The protein below binds the small molecule below.
Small molecule (SMILES): CC(=O)N[C@H]1[C@H](O[C@H]2[C@H](O)[C@@H](NC(C)=O)CO[C@@H]2CO)O[C@H](CO)[C@@H](O[C@@H]2O[C@H](CO)[C@@H](O)[C@H](O)[C@@H]2O)[C@@H]1O

Binding-site contacts:
Ligand atom O6 contacts residue ARG162 of chain 1.E at 4.0 Å.
Ligand atom O5 contacts residue ASN167 of chain 1.E at 2.3 Å (h-bond).
Ligand atom C6 contacts residue ARG162 of chain 1.E at 4.1 Å.
Ligand atom C4 contacts residue ASN167 of chain 1.E at 4.2 Å.
Ligand atom N2 contacts residue ASN167 of chain 1.E at 3.0 Å (h-bond).
Ligand atom C5 contacts residue ARG162 of chain 1.E at 4.2 Å.
Ligand atom C6 contacts residue VAL144 of chain 1.E at 4.3 Å (hydrophobic).
Ligand atom C7 contacts residue ASN167 of chain 1.E at 3.1 Å.
Ligand atom C1 contacts residue ASN167 of chain 1.E at 1.4 Å.
Ligand atom C3 contacts residue ASN167 of chain 1.E at 3.8 Å.
Ligand atom C5 contacts residue ASN167 of chain 1.E at 3.7 Å.
Ligand atom C1 contacts residue ARG162 of chain 1.E at 3.8 Å.
Ligand atom C8 contacts residue ASN167 of chain 1.E at 3.7 Å.
Ligand atom O7 contacts residue ASN167 of chain 1.E at 2.8 Å (h-bond).
Ligand atom O5 contacts residue ARG162 of chain 1.E at 3.0 Å (salt-bridge).
Ligand atom O7 contacts residue ARG278 of chain 1.A at 3.6 Å.
Ligand atom C2 contacts residue ASN167 of chain 1.E at 2.5 Å.
Ligand atom C8 contacts residue ARG278 of chain 1.A at 4.2 Å.

Sequence of chain 1.A:
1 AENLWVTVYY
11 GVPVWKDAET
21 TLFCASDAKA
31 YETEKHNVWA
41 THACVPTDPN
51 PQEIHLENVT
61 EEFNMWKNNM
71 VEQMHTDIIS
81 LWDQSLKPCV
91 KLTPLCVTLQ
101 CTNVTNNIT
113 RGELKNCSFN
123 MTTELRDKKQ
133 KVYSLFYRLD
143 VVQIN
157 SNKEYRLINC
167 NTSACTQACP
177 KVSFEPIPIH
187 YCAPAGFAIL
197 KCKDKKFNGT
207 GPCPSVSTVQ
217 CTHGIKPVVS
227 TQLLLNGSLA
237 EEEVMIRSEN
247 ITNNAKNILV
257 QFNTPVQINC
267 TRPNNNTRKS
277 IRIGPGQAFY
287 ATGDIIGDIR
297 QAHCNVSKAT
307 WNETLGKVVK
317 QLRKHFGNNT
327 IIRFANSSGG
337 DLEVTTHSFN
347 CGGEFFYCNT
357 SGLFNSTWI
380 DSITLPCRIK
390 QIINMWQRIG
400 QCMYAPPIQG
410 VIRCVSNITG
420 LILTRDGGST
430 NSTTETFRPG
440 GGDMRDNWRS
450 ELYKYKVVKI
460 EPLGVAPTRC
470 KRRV

Sequence of chain 1.E:
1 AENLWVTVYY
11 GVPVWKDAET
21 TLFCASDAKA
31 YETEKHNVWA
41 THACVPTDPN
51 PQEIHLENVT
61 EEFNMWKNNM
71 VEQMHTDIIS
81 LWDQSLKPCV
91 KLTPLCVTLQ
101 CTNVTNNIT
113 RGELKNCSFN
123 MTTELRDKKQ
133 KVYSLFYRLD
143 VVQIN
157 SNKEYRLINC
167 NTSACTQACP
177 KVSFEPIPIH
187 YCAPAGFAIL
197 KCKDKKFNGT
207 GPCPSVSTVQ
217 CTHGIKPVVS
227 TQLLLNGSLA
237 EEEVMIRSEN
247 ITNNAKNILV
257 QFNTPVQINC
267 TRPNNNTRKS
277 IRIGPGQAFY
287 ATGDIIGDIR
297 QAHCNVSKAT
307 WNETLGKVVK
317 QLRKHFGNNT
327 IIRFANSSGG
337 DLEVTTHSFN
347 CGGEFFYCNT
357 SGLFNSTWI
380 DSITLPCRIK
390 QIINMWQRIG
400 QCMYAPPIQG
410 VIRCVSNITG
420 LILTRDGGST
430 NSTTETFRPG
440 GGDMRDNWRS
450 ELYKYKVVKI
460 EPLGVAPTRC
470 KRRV